Binding-site contacts:
Ligand atom O5 contacts residue ASN43 of chain 1.A at 2.5 Å (h-bond).
Ligand atom C2 contacts residue ASN43 of chain 1.A at 2.7 Å.
Ligand atom C5 contacts residue ASN43 of chain 1.A at 3.4 Å.
Ligand atom C3 contacts residue ASN43 of chain 1.A at 3.6 Å.
Ligand atom O7 contacts residue ASN43 of chain 1.A at 4.0 Å.
Ligand atom N2 contacts residue ASN43 of chain 1.A at 3.0 Å (h-bond).
Ligand atom C1 contacts residue ASN43 of chain 1.A at 1.4 Å.
Ligand atom C7 contacts residue ASN43 of chain 1.A at 3.7 Å.
Ligand atom C4 contacts residue ASN43 of chain 1.A at 4.2 Å.

A protein and the small-molecule ligand that binds it are described below.
Small molecule (SMILES): CC(=O)N[C@@H]1[C@@H](O)[C@H](O)[C@@H](CO)O[C@H]1O

Sequence of chain 1.A:
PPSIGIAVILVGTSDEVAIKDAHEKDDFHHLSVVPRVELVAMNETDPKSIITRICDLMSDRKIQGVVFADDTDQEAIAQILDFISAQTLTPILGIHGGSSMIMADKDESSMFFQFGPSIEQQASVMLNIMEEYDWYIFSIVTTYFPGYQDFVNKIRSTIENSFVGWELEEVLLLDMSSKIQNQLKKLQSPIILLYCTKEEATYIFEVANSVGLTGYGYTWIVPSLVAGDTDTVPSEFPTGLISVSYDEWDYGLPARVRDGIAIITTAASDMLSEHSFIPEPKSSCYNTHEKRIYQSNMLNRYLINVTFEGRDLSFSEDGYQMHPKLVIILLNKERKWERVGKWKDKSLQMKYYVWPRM